This protein binds this small molecule.
Small molecule (SMILES): Cc1n[nH]c(N)c1-c1cccs1

Sequence of chain 1.A:
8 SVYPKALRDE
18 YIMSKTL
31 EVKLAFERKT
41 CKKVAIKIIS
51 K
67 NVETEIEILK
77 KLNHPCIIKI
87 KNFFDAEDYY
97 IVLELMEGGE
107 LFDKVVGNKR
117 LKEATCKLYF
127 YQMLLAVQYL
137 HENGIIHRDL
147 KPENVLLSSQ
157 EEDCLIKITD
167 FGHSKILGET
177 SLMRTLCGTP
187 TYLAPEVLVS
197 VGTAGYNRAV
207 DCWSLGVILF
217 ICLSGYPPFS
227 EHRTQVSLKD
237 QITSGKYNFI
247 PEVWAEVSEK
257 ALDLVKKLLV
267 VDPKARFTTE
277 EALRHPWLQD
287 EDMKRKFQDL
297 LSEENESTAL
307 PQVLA

Binding-site contacts:
Ligand atom C1 contacts residue GLU100 of chain 1.A at 4.2 Å.
Ligand atom C4 contacts residue LEU152 of chain 1.A at 4.2 Å (hydrophobic).
Ligand atom C1 contacts residue LEU152 of chain 1.A at 4.0 Å (hydrophobic).
Ligand atom N contacts residue ALA45 of chain 1.A at 4.2 Å.
Ligand atom C5 contacts residue ALA45 of chain 1.A at 4.5 Å (hydrophobic).
Ligand atom C1 contacts residue THR165 of chain 1.A at 4.3 Å.
Ligand atom N contacts residue LEU152 of chain 1.A at 4.2 Å.
Ligand atom N7 contacts residue LEU101 of chain 1.A at 3.9 Å.
Ligand atom C5 contacts residue VAL32 of chain 1.A at 4.1 Å (hydrophobic).
Ligand atom C12 contacts residue GLU106 of chain 1.A at 3.6 Å.
Ligand atom C5 contacts residue LEU152 of chain 1.A at 3.9 Å (hydrophobic).
Ligand atom C10 contacts residue LEU152 of chain 1.A at 3.9 Å (hydrophobic).
Ligand atom C10 contacts residue VAL32 of chain 1.A at 3.8 Å (hydrophobic).
Ligand atom N7 contacts residue MET102 of chain 1.A at 3.6 Å (h-bond).
Ligand atom N contacts residue MET102 of chain 1.A at 2.8 Å (h-bond).
Ligand atom N contacts residue GLU100 of chain 1.A at 3.8 Å.
Ligand atom N3 contacts residue MET102 of chain 1.A at 3.3 Å (h-bond).
Ligand atom C12 contacts residue VAL32 of chain 1.A at 3.9 Å (hydrophobic).
Ligand atom N7 contacts residue ALA45 of chain 1.A at 3.7 Å.
Ligand atom S11 contacts residue VAL32 of chain 1.A at 3.8 Å.
Ligand atom C6 contacts residue GLU100 of chain 1.A at 4.0 Å.
Ligand atom C4 contacts residue MET102 of chain 1.A at 3.8 Å (hydrophobic).
Ligand atom C6 contacts residue VAL32 of chain 1.A at 4.5 Å (hydrophobic).
Ligand atom C9 contacts residue VAL32 of chain 1.A at 4.0 Å (hydrophobic).
Ligand atom C6 contacts residue LEU152 of chain 1.A at 3.6 Å (hydrophobic).
Ligand atom N contacts residue LEU101 of chain 1.A at 3.8 Å.
Ligand atom C1 contacts residue LEU99 of chain 1.A at 3.6 Å (hydrophobic).
Ligand atom C6 contacts residue ALA45 of chain 1.A at 3.9 Å (hydrophobic).
Ligand atom N7 contacts residue GLU100 of chain 1.A at 3.0 Å (salt-bridge).
Ligand atom C13 contacts residue VAL32 of chain 1.A at 3.8 Å (hydrophobic).
Ligand atom C9 contacts residue LEU152 of chain 1.A at 4.0 Å (hydrophobic).
Ligand atom N3 contacts residue LEU152 of chain 1.A at 4.4 Å.
Ligand atom S11 contacts residue LEU24 of chain 1.A at 3.9 Å.
Ligand atom N7 contacts residue LEU152 of chain 1.A at 3.8 Å.
Ligand atom C13 contacts residue GLU106 of chain 1.A at 4.1 Å.
Ligand atom C1 contacts residue ALA45 of chain 1.A at 4.1 Å (hydrophobic).